Sequence of chain 1.A:
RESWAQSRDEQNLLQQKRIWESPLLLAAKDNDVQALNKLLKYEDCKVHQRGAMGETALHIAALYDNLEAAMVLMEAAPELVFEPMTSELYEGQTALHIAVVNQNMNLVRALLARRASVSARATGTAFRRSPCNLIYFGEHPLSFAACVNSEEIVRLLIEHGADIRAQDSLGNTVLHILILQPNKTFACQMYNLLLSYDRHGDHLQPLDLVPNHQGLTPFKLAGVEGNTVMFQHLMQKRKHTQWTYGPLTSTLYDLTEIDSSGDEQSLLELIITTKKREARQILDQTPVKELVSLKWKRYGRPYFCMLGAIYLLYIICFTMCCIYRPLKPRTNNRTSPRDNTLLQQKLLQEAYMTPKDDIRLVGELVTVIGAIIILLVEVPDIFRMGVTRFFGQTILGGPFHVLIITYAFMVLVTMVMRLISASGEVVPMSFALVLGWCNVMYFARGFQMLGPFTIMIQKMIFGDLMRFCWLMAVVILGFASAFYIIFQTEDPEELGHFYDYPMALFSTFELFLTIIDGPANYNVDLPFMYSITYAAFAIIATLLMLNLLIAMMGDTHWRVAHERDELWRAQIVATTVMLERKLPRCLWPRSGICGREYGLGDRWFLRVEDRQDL

A protein and the small-molecule ligand that binds it are described below.
Small molecule (SMILES): O=c1ccc(CN2CCN(C3CCC(c4cccc(C(F)(F)F)c4)CC3)CC2)c[nH]1

Binding-site contacts:
Ligand atom C04 contacts residue ALA561 of chain 1.B at 4.2 Å (hydrophobic).
Ligand atom C09 contacts residue ILE565 of chain 1.B at 3.9 Å (hydrophobic).
Ligand atom O01 contacts residue THR558 of chain 1.B at 3.9 Å.
Ligand atom F02 contacts residue PHE425 of chain 1.A at 3.1 Å.
Ligand atom N01 contacts residue VAL459 of chain 1.A at 3.9 Å.
Ligand atom O01 contacts residue PHE456 of chain 1.A at 3.5 Å.
Ligand atom C20 contacts residue PHE425 of chain 1.A at 4.0 Å (hydrophobic).
Ligand atom F03 contacts residue THR479 of chain 1.A at 3.3 Å.
Ligand atom C03 contacts residue ALA561 of chain 1.B at 4.3 Å (hydrophobic).
Ligand atom F02 contacts residue THR479 of chain 1.A at 3.3 Å.
Ligand atom N01 contacts residue THR558 of chain 1.B at 3.8 Å.
Ligand atom C18 contacts residue MET466 of chain 1.A at 3.5 Å (hydrophobic).
Ligand atom C01 contacts residue THR558 of chain 1.B at 4.3 Å.
Ligand atom C01 contacts residue ALA561 of chain 1.B at 4.0 Å (hydrophobic).
Ligand atom C01 contacts residue PHE456 of chain 1.A at 3.5 Å (hydrophobic).
Ligand atom F03 contacts residue GLN483 of chain 1.A at 2.9 Å.
Ligand atom C22 contacts residue ILE486 of chain 1.A at 4.1 Å (hydrophobic).
Ligand atom F03 contacts residue ILE482 of chain 1.A at 3.4 Å.
Ligand atom C18 contacts residue ILE482 of chain 1.A at 3.9 Å (hydrophobic).
Ligand atom C05 contacts residue ALA561 of chain 1.B at 4.3 Å (hydrophobic).
Ligand atom F01 contacts residue PHE425 of chain 1.A at 4.0 Å.
Ligand atom C13 contacts residue LEU428 of chain 1.A at 3.7 Å (hydrophobic).
Ligand atom F02 contacts residue MET466 of chain 1.A at 3.9 Å.
Ligand atom N01 contacts residue ALA561 of chain 1.B at 4.0 Å.
Ligand atom C02 contacts residue PHE456 of chain 1.A at 3.6 Å (hydrophobic).
Ligand atom C07 contacts residue LEU460 of chain 1.A at 4.4 Å (hydrophobic).
Ligand atom F01 contacts residue GLN483 of chain 1.A at 3.3 Å.
Ligand atom C20 contacts residue GLN483 of chain 1.A at 3.9 Å.
Ligand atom C07 contacts residue VAL459 of chain 1.A at 4.3 Å (hydrophobic).
Ligand atom N01 contacts residue PHE456 of chain 1.A at 4.2 Å.
Ligand atom F01 contacts residue PRO424 of chain 1.A at 4.3 Å.
Ligand atom C08 contacts residue CYS463 of chain 1.A at 4.1 Å (hydrophobic).
Ligand atom C17 contacts residue MET466 of chain 1.A at 4.0 Å (hydrophobic).
Ligand atom C12 contacts residue LEU428 of chain 1.A at 3.8 Å (hydrophobic).
Ligand atom C20 contacts residue THR479 of chain 1.A at 4.2 Å.
Ligand atom C02 contacts residue ALA561 of chain 1.B at 4.2 Å (hydrophobic).
Ligand atom C04 contacts residue VAL459 of chain 1.A at 3.8 Å (hydrophobic).
Ligand atom C03 contacts residue PHE456 of chain 1.A at 4.3 Å (hydrophobic).
Ligand atom C19 contacts residue ILE482 of chain 1.A at 4.3 Å (hydrophobic).
Ligand atom O01 contacts residue ILE557 of chain 1.B at 3.9 Å.

Sequence of chain 1.B:
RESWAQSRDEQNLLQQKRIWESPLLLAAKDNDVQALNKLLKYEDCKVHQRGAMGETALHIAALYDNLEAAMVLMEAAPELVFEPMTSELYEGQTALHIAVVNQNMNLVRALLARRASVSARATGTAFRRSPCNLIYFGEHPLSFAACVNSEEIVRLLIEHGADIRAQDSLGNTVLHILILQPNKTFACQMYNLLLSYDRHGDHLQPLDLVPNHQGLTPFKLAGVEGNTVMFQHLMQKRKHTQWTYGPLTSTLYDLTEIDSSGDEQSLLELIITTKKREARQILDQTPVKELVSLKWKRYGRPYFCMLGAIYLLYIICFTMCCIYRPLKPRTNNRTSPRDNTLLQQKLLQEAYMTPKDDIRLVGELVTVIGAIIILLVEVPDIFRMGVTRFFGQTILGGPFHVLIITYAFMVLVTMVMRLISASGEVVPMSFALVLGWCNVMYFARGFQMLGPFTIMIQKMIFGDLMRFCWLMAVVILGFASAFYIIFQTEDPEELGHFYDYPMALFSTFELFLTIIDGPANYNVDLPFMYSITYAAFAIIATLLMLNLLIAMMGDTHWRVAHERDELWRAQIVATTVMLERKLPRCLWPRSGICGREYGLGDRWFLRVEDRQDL